Binding-site contacts:
Ligand atom F1 contacts residue SER170 of chain 46.A at 3.7 Å.
Ligand atom C1B contacts residue ILE95 of chain 46.A at 3.5 Å (hydrophobic).
Ligand atom C2B contacts residue ILE119 of chain 46.A at 3.5 Å (hydrophobic).
Ligand atom CM4 contacts residue ILE182 of chain 46.A at 3.6 Å (hydrophobic).
Ligand atom C4 contacts residue PHE115 of chain 46.A at 3.3 Å (hydrophobic).
Ligand atom C3A contacts residue ILE182 of chain 46.A at 3.2 Å (hydrophobic).
Ligand atom CM3 contacts residue THR97 of chain 46.A at 3.9 Å.
Ligand atom CM4 contacts residue ALA169 of chain 46.A at 3.5 Å (hydrophobic).
Ligand atom C6B contacts residue ILE184 of chain 46.A at 3.7 Å (hydrophobic).
Ligand atom CM2 contacts residue TRP93 of chain 46.A at 3.9 Å (hydrophobic).
Ligand atom F2 contacts residue SER170 of chain 46.A at 3.5 Å.
Ligand atom F2 contacts residue PHE147 of chain 46.A at 3.2 Å.
Ligand atom CM6 contacts residue MET187 of chain 46.A at 3.8 Å (hydrophobic).
Ligand atom O1 contacts residue ILE217 of chain 46.A at 3.2 Å.
Ligand atom N3A contacts residue ILE182 of chain 46.A at 3.0 Å.
Ligand atom CM6 contacts residue ILE217 of chain 46.A at 3.4 Å (hydrophobic).
Ligand atom CM2 contacts residue ILE119 of chain 46.A at 3.5 Å (hydrophobic).
Ligand atom O1A contacts residue LEU220 of chain 46.A at 3.4 Å.
Ligand atom O1B contacts residue ILE95 of chain 46.A at 3.0 Å.
Ligand atom C5B contacts residue ILE184 of chain 46.A at 3.4 Å (hydrophobic).
Ligand atom F2 contacts residue ALA145 of chain 46.A at 3.0 Å.
Ligand atom CM6 contacts residue ILE184 of chain 46.A at 3.5 Å (hydrophobic).
Ligand atom N3A contacts residue PHE147 of chain 46.A at 3.6 Å.
Ligand atom C3B contacts residue ILE119 of chain 46.A at 3.5 Å (hydrophobic).
Ligand atom N1A contacts residue LEU220 of chain 46.A at 3.0 Å.
Ligand atom C2A contacts residue ILE182 of chain 46.A at 3.6 Å (hydrophobic).
Ligand atom F3 contacts residue ILE182 of chain 46.A at 3.2 Å.
Ligand atom F3 contacts residue ALA169 of chain 46.A at 3.7 Å.
Ligand atom O1A contacts residue ILE182 of chain 46.A at 3.9 Å.
Ligand atom CM4 contacts residue ALA145 of chain 46.A at 3.5 Å (hydrophobic).
Ligand atom F3 contacts residue ALA24 of chain 46.B at 3.9 Å.
Ligand atom F2 contacts residue MET146 of chain 46.A at 3.7 Å.
Ligand atom F2 contacts residue ALA169 of chain 46.A at 2.2 Å.
Ligand atom F3 contacts residue LEU14 of chain 47.B at 3.9 Å.
Ligand atom F1 contacts residue ALA145 of chain 46.A at 3.0 Å.
Ligand atom N3A contacts residue ILE184 of chain 46.A at 3.9 Å.
Ligand atom C6B contacts residue ILE95 of chain 46.A at 3.6 Å (hydrophobic).
Ligand atom O1A contacts residue ALA145 of chain 46.A at 3.8 Å.
Ligand atom C2A contacts residue LEU220 of chain 46.A at 3.8 Å (hydrophobic).
Ligand atom F1 contacts residue VAL171 of chain 46.A at 3.0 Å.

Sequence of chain 47.B:
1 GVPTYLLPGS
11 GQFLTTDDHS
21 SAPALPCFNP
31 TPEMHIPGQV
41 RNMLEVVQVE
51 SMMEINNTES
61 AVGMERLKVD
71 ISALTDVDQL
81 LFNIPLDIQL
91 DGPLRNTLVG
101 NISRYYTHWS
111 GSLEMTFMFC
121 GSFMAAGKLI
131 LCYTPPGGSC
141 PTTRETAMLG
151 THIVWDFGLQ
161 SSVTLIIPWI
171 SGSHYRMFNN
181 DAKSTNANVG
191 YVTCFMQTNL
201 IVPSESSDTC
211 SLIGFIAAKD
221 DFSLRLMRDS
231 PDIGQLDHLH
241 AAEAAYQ

A protein and the small-molecule ligand that binds it are described below.
Small molecule (SMILES): Cc1cc(CCCOc2c(C)cc(-c3noc(C(F)(F)F)n3)cc2C)on1

Sequence of chain 46.A:
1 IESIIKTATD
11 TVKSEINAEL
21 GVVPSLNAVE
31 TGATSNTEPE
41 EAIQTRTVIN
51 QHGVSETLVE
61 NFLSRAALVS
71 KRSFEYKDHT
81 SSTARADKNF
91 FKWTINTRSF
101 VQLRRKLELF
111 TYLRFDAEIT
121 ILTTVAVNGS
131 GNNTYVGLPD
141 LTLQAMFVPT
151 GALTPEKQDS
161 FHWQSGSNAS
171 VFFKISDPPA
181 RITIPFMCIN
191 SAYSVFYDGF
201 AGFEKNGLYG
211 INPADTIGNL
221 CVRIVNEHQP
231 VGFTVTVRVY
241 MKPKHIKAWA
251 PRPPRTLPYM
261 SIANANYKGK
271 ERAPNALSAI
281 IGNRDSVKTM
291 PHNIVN

Sequence of chain 46.B:
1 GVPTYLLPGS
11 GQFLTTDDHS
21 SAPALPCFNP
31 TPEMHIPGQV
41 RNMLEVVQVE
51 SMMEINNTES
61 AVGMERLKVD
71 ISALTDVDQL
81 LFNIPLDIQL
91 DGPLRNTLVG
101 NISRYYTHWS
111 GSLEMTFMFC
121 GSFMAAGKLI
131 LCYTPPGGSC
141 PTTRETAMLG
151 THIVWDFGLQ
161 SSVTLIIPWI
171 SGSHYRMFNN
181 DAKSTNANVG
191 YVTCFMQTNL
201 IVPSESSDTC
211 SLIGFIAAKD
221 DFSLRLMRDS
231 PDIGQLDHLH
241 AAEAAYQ